The small molecule below binds the protein below.
Small molecule (SMILES): Nc1ncnc2c1ncn2[C@@H]1O[C@H](COO[C@@H]2C[C@@H](CO[P](=O)(O)O[C@H]3[C@@H](O)[C@H](n4cnc5c(N)ncnc54)O[C@@H]3COP(=O)=O)O[C@H]2n2ccc(=O)[nH]c2=O)[C@@H](OOP(O)OC[C@H]2O[C@@H](n3ccc(=O)[nH]c3=O)[C@H](O)[C@@H]2O)[C@H]1O.Op1oo1

Sequence of chain 10.D:
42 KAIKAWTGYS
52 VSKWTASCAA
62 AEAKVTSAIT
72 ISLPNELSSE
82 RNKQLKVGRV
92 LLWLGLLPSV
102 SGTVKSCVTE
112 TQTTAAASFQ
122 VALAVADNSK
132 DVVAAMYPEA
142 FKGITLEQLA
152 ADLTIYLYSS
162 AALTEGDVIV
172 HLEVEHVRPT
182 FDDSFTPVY

Binding-site contacts:
Ligand atom N1 contacts residue THR48 of chain 10.D at 4.0 Å.
Ligand atom C8 contacts residue TRP47 of chain 10.D at 3.8 Å (hydrophobic).
Ligand atom OP2 contacts residue VAL178 of chain 10.E at 4.5 Å.
Ligand atom N6 contacts residue THR48 of chain 10.D at 3.3 Å (h-bond).
Ligand atom C4 contacts residue TRP47 of chain 10.D at 3.9 Å (hydrophobic).
Ligand atom N9 contacts residue TRP47 of chain 10.D at 3.9 Å.
Ligand atom C6 contacts residue TRP47 of chain 10.D at 3.9 Å (hydrophobic).
Ligand atom OP2 contacts residue GLY49 of chain 10.E at 4.2 Å.
Ligand atom N6 contacts residue TRP47 of chain 10.D at 3.8 Å.
Ligand atom C1' contacts residue TRP47 of chain 10.D at 4.3 Å (hydrophobic).
Ligand atom O4' contacts residue LYS143 of chain 10.D at 4.1 Å.
Ligand atom C5 contacts residue TRP47 of chain 10.D at 3.8 Å (hydrophobic).
Ligand atom C6 contacts residue THR48 of chain 10.D at 4.2 Å.
Ligand atom O4' contacts residue TRP47 of chain 10.D at 4.1 Å.
Ligand atom N1 contacts residue TRP47 of chain 10.D at 4.3 Å.
Ligand atom N7 contacts residue TRP47 of chain 10.D at 3.7 Å.
Ligand atom C5' contacts residue VAL178 of chain 10.E at 4.5 Å (hydrophobic).
Ligand atom N6 contacts residue TYR50 of chain 10.D at 4.2 Å.
Ligand atom N3 contacts residue TRP47 of chain 10.D at 4.1 Å.
Ligand atom C2 contacts residue TRP47 of chain 10.D at 4.2 Å (hydrophobic).

Sequence of chain 10.E:
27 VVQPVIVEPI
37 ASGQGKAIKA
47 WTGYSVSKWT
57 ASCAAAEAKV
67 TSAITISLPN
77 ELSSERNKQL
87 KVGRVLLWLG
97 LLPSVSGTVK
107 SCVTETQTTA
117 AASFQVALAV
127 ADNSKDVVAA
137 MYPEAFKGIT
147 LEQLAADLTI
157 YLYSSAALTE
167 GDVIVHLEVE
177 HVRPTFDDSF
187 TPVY